Sequence of chain 1.B:
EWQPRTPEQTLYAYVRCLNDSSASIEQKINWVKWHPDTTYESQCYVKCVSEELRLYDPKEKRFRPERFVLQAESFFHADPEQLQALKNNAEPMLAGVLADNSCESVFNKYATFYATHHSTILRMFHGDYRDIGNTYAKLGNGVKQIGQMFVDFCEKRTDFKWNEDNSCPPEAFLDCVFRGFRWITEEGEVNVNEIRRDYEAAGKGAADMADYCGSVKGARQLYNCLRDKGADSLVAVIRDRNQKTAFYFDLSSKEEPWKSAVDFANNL

The protein below binds the small molecule below.
Small molecule (SMILES): COC(=O)/C=C(\C)CC/C=C(\C)CC[C@H]1OC1(C)C

Binding-site contacts:
Ligand atom CM contacts residue PHE269 of chain 1.B at 3.6 Å (hydrophobic).
Ligand atom C3 contacts residue VAL51 of chain 1.B at 3.8 Å (hydrophobic).
Ligand atom CC contacts residue VAL68 of chain 1.B at 4.1 Å (hydrophobic).
Ligand atom C5 contacts residue TRP53 of chain 1.B at 3.8 Å (hydrophobic).
Ligand atom C3' contacts residue TRP53 of chain 1.B at 3.3 Å (hydrophobic).
Ligand atom CB' contacts residue PHE144 of chain 1.B at 4.0 Å (hydrophobic).
Ligand atom CA contacts residue TRP53 of chain 1.B at 3.6 Å (hydrophobic).
Ligand atom C3 contacts residue TRP50 of chain 1.B at 4.0 Å (hydrophobic).
Ligand atom O3 contacts residue TRP53 of chain 1.B at 4.0 Å.
Ligand atom C6 contacts residue TYR64 of chain 1.B at 3.8 Å (hydrophobic).
Ligand atom C2 contacts residue TYR33 of chain 1.B at 3.5 Å (hydrophobic).
Ligand atom C4 contacts residue TYR64 of chain 1.B at 3.5 Å (hydrophobic).
Ligand atom C8 contacts residue TYR64 of chain 1.B at 4.0 Å (hydrophobic).
Ligand atom O2 contacts residue ALA281 of chain 1.B at 3.9 Å.
Ligand atom O3 contacts residue ILE140 of chain 1.B at 3.9 Å.
Ligand atom CB' contacts residue VAL68 of chain 1.B at 4.2 Å (hydrophobic).
Ligand atom C4 contacts residue TRP50 of chain 1.B at 3.5 Å (hydrophobic).
Ligand atom C3' contacts residue VAL51 of chain 1.B at 3.7 Å (hydrophobic).
Ligand atom C5 contacts residue TYR33 of chain 1.B at 3.8 Å (hydrophobic).
Ligand atom O3 contacts residue TYR133 of chain 1.B at 3.7 Å.
Ligand atom C1 contacts residue TYR33 of chain 1.B at 3.8 Å (hydrophobic).
Ligand atom C1 contacts residue VAL51 of chain 1.B at 3.8 Å (hydrophobic).
Ligand atom C2 contacts residue TYR64 of chain 1.B at 3.7 Å (hydrophobic).
Ligand atom C7 contacts residue TYR64 of chain 1.B at 4.0 Å (hydrophobic).
Ligand atom C3 contacts residue TYR64 of chain 1.B at 4.1 Å (hydrophobic).
Ligand atom O1 contacts residue VAL51 of chain 1.B at 4.0 Å.
Ligand atom CC contacts residue TYR129 of chain 1.B at 3.7 Å (hydrophobic).
Ligand atom C6 contacts residue TYR33 of chain 1.B at 3.8 Å (hydrophobic).
Ligand atom O3 contacts residue TYR129 of chain 1.B at 2.8 Å (h-bond).
Ligand atom O1 contacts residue LEU37 of chain 1.B at 3.5 Å.
Ligand atom C7' contacts residue TYR133 of chain 1.B at 3.8 Å (hydrophobic).
Ligand atom C2 contacts residue VAL51 of chain 1.B at 3.8 Å (hydrophobic).
Ligand atom C7' contacts residue TRP53 of chain 1.B at 3.5 Å (hydrophobic).
Ligand atom O1 contacts residue TYR33 of chain 1.B at 3.8 Å.
Ligand atom CB contacts residue TYR129 of chain 1.B at 3.6 Å (hydrophobic).
Ligand atom CM contacts residue VAL34 of chain 1.B at 4.1 Å (hydrophobic).
Ligand atom C3 contacts residue TYR33 of chain 1.B at 4.0 Å (hydrophobic).
Ligand atom CC contacts residue SER69 of chain 1.B at 3.4 Å.
Ligand atom CM contacts residue TRP278 of chain 1.B at 3.9 Å (hydrophobic).
Ligand atom C7' contacts residue TRP50 of chain 1.B at 3.7 Å (hydrophobic).